A protein and the small-molecule ligand that binds it are described below.
Small molecule (SMILES): O=c1[nH]cnc2nc[nH]c12

Sequence of chain 2.B:
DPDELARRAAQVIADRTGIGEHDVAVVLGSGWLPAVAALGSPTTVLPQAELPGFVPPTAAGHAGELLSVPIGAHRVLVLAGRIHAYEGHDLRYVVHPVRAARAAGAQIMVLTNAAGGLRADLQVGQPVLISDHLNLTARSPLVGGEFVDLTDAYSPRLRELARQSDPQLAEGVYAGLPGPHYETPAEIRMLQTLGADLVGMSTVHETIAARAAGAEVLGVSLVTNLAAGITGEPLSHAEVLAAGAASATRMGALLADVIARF

Binding-site contacts:
Ligand atom N1 contacts residue GLU189 of chain 2.B at 2.6 Å (salt-bridge).
Ligand atom C2 contacts residue TYR188 of chain 2.B at 3.9 Å (hydrophobic).
Ligand atom N7 contacts residue ALA121 of chain 2.B at 3.5 Å.
Ligand atom C2 contacts residue GLU189 of chain 2.B at 3.2 Å.
Ligand atom C4 contacts residue GLY122 of chain 2.B at 4.0 Å.
Ligand atom N7 contacts residue THR230 of chain 2.B at 3.5 Å (h-bond).
Ligand atom C6 contacts residue GLU189 of chain 2.B at 3.6 Å.
Ligand atom C8 contacts residue GLY122 of chain 2.B at 3.8 Å.
Ligand atom C8 contacts residue ALA121 of chain 2.B at 3.7 Å (hydrophobic).
Ligand atom C8 contacts residue ALA120 of chain 2.B at 3.8 Å (hydrophobic).
Ligand atom O6 contacts residue GLY122 of chain 2.B at 3.5 Å.
Ligand atom C6 contacts residue ASN231 of chain 2.B at 4.0 Å.
Ligand atom N7 contacts residue GLY122 of chain 2.B at 3.1 Å (h-bond).
Ligand atom N7 contacts residue ASN231 of chain 2.B at 2.7 Å (h-bond).
Ligand atom C8 contacts residue VAL246 of chain 2.B at 4.0 Å (hydrophobic).
Ligand atom C5 contacts residue TYR188 of chain 2.B at 3.9 Å (hydrophobic).
Ligand atom O6 contacts residue GLU189 of chain 2.B at 3.6 Å.
Ligand atom N3 contacts residue GLY206 of chain 2.B at 3.4 Å.
Ligand atom O6 contacts residue ASN231 of chain 2.B at 3.0 Å (h-bond).
Ligand atom C4 contacts residue TYR188 of chain 2.B at 3.9 Å (hydrophobic).
Ligand atom N9 contacts residue ALA120 of chain 2.B at 3.4 Å (h-bond).
Ligand atom N3 contacts residue VAL205 of chain 2.B at 3.6 Å.
Ligand atom C6 contacts residue TYR188 of chain 2.B at 3.8 Å (hydrophobic).
Ligand atom C2 contacts residue GLY206 of chain 2.B at 3.8 Å.
Ligand atom N3 contacts residue MET207 of chain 2.B at 3.7 Å.
Ligand atom C5 contacts residue ASN231 of chain 2.B at 3.7 Å.
Ligand atom C6 contacts residue GLY122 of chain 2.B at 3.6 Å.
Ligand atom C5 contacts residue ALA121 of chain 2.B at 4.0 Å (hydrophobic).
Ligand atom C2 contacts residue MET207 of chain 2.B at 3.7 Å (hydrophobic).
Ligand atom C8 contacts residue ASN231 of chain 2.B at 3.5 Å.
Ligand atom C6 contacts residue VAL205 of chain 2.B at 3.8 Å (hydrophobic).
Ligand atom N1 contacts residue TYR188 of chain 2.B at 3.7 Å.
Ligand atom C5 contacts residue VAL205 of chain 2.B at 3.7 Å (hydrophobic).
Ligand atom C2 contacts residue VAL205 of chain 2.B at 3.7 Å (hydrophobic).
Ligand atom C8 contacts residue THR230 of chain 2.B at 3.2 Å.
Ligand atom C5 contacts residue GLY122 of chain 2.B at 3.3 Å.
Ligand atom O6 contacts residue VAL205 of chain 2.B at 3.9 Å.
Ligand atom C4 contacts residue VAL205 of chain 2.B at 3.6 Å (hydrophobic).
Ligand atom O6 contacts residue LEU241 of chain 2.B at 3.7 Å.
Ligand atom N1 contacts residue VAL205 of chain 2.B at 3.6 Å.